Sequence of chain 1.A:
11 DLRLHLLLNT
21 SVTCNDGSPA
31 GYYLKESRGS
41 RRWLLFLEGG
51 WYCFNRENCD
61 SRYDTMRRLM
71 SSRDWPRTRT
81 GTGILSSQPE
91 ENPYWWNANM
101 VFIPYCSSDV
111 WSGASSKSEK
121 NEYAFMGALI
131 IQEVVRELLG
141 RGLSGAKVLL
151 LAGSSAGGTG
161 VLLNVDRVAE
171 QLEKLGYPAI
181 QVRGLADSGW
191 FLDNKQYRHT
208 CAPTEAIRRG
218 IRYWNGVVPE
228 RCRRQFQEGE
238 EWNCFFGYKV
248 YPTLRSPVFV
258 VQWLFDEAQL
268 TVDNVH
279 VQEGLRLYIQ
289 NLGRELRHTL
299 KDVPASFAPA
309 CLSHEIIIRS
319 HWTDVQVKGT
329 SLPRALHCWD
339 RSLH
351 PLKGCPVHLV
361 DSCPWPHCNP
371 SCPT

The protein below binds the small molecule below.
Small molecule (SMILES): CC(=O)N[C@@H]1[C@@H](O)[C@H](O)[C@@H](CO)O[C@H]1O

Binding-site contacts:
Ligand atom O6 contacts residue VAL22 of chain 1.A at 3.9 Å.
Ligand atom C1 contacts residue ASN19 of chain 1.A at 1.4 Å.
Ligand atom O5 contacts residue VAL22 of chain 1.A at 3.3 Å.
Ligand atom C7 contacts residue ASN19 of chain 1.A at 3.1 Å.
Ligand atom C4 contacts residue ASN19 of chain 1.A at 4.2 Å.
Ligand atom C6 contacts residue LEU129 of chain 1.A at 4.4 Å (hydrophobic).
Ligand atom C6 contacts residue MET126 of chain 1.A at 4.5 Å (hydrophobic).
Ligand atom O7 contacts residue GLU133 of chain 1.A at 4.3 Å.
Ligand atom C3 contacts residue ASN19 of chain 1.A at 3.8 Å.
Ligand atom N2 contacts residue ASN19 of chain 1.A at 2.9 Å (h-bond).
Ligand atom O5 contacts residue ASN19 of chain 1.A at 2.4 Å (h-bond).
Ligand atom O7 contacts residue ASN19 of chain 1.A at 2.9 Å (h-bond).
Ligand atom C6 contacts residue VAL22 of chain 1.A at 4.0 Å (hydrophobic).
Ligand atom O6 contacts residue LEU129 of chain 1.A at 4.0 Å.
Ligand atom C5 contacts residue ASN19 of chain 1.A at 3.7 Å.
Ligand atom C1 contacts residue VAL22 of chain 1.A at 4.2 Å (hydrophobic).
Ligand atom C5 contacts residue VAL22 of chain 1.A at 4.2 Å (hydrophobic).
Ligand atom C2 contacts residue ASN19 of chain 1.A at 2.5 Å.
Ligand atom C8 contacts residue ASN19 of chain 1.A at 4.4 Å.
Ligand atom O6 contacts residue ARG136 of chain 1.A at 4.2 Å.